Sequence of chain 1.D:
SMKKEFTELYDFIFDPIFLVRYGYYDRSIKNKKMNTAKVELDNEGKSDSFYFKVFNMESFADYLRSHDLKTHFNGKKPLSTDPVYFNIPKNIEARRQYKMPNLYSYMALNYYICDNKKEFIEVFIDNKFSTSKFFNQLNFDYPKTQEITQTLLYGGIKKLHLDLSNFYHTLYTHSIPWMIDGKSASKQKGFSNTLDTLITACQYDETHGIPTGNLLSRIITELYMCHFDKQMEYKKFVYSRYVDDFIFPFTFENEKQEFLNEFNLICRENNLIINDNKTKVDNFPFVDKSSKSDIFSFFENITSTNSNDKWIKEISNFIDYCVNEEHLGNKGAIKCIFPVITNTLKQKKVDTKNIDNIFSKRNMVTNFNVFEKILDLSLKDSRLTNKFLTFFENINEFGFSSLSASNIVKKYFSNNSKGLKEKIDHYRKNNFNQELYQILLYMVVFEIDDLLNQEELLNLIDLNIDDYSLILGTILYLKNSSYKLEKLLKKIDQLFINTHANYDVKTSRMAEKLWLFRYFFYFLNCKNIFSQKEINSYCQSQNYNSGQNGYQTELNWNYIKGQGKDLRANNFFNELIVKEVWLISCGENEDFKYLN

The small molecule below binds the protein below.
Small molecule (SMILES): C[C@H]1O[C@@H](n2ccc(N)nc2=O)C[C@@H]1O[P](=O)(O)OC[C@H]1O[C@@H](n2ccc(N)nc2=O)C[C@@H]1O.Nc1ccn([C@H]2C[C@H](O[P](=O)(O)OC[C@H]3O[C@@H](n4ccc(N)nc4=O)C[C@@H]3O[P](=O)(O)OC[C@H]3O[C@@H](N)C[C@@H]3O)[C@@H](CO[P](=O)(O)O[C@H]3C[C@H](n4ccc(N)nc4=O)O[C@@H]3CO[P](=O)(O)O[C@H]3C[C@H](n4ccc(N)nc4=O)O[C@@H]3CO[P](=O)(O)O[C@H]3C[C@H](n4ccc(N)nc4=O)O[C@@H]3CO)O2)c(=O)n1

Binding-site contacts:
Ligand atom C4 contacts residue TYR144 of chain 1.D at 3.5 Å (hydrophobic).
Ligand atom N4 contacts residue TYR144 of chain 1.D at 3.7 Å.
Ligand atom C6 contacts residue TYR144 of chain 1.D at 3.6 Å (hydrophobic).
Ligand atom C5' contacts residue PTR46 of chain 1.D at 1.7 Å.
Ligand atom OP1 contacts residue ASP143 of chain 1.D at 3.6 Å.
Ligand atom O2 contacts residue VAL345 of chain 1.D at 3.2 Å.
Ligand atom C4 contacts residue ASN348 of chain 1.D at 3.6 Å.
Ligand atom O3' contacts residue GLY337 of chain 1.D at 3.5 Å.
Ligand atom C4 contacts residue THR147 of chain 1.D at 3.7 Å.
Ligand atom O2 contacts residue TYR144 of chain 1.D at 3.5 Å.
Ligand atom C2 contacts residue TYR247 of chain 1.D at 3.6 Å (hydrophobic).
Ligand atom C5' contacts residue ASP250 of chain 1.D at 3.6 Å.
Ligand atom N4 contacts residue ASN348 of chain 1.D at 3.4 Å (h-bond).
Ligand atom N3 contacts residue THR147 of chain 1.D at 3.5 Å (h-bond).
Ligand atom O3' contacts residue ASP249 of chain 1.D at 3.0 Å (salt-bridge).
Ligand atom N3 contacts residue ASN348 of chain 1.D at 3.6 Å.
Ligand atom OP1 contacts residue LYS340 of chain 1.D at 3.3 Å (salt-bridge).
Ligand atom C5 contacts residue TYR144 of chain 1.D at 3.4 Å (hydrophobic).
Ligand atom C2 contacts residue TYR144 of chain 1.D at 3.4 Å (hydrophobic).
Ligand atom C2 contacts residue VAL345 of chain 1.D at 3.5 Å (hydrophobic).
Ligand atom O2 contacts residue ASN32 of chain 1.D at 3.4 Å.
Ligand atom C3' contacts residue MG1 of chain 1.Q at 3.4 Å.
Ligand atom C5 contacts residue PHE301 of chain 1.D at 3.5 Å (hydrophobic).
Ligand atom C4' contacts residue PTR46 of chain 1.D at 2.8 Å.
Ligand atom C6 contacts residue PHE301 of chain 1.D at 3.5 Å (hydrophobic).
Ligand atom N4 contacts residue ASN138 of chain 1.D at 3.2 Å (h-bond).
Ligand atom N3 contacts residue TYR144 of chain 1.D at 3.2 Å.
Ligand atom O2 contacts residue LYS297 of chain 1.D at 3.2 Å.
Ligand atom O4' contacts residue PTR46 of chain 1.D at 2.9 Å (h-bond).
Ligand atom O2 contacts residue ASN348 of chain 1.D at 3.1 Å (h-bond).
Ligand atom O3' contacts residue MG1 of chain 1.Q at 2.2 Å.
Ligand atom O2 contacts residue TYR247 of chain 1.D at 3.5 Å.
Ligand atom N3 contacts residue TYR247 of chain 1.D at 3.4 Å.
Ligand atom N3 contacts residue MET35 of chain 1.D at 3.7 Å.
Ligand atom OP1 contacts residue LYS315 of chain 1.B at 3.3 Å (salt-bridge).
Ligand atom OP1 contacts residue LYS392 of chain 1.D at 3.3 Å (salt-bridge).
Ligand atom N4 contacts residue THR147 of chain 1.D at 3.1 Å (h-bond).
Ligand atom N3 contacts residue LYS351 of chain 1.D at 3.5 Å (salt-bridge).
Ligand atom O4' contacts residue CYS341 of chain 1.D at 3.2 Å (h-bond).
Ligand atom C4 contacts residue TYR247 of chain 1.D at 3.7 Å (hydrophobic).

Sequence of chain 1.B:
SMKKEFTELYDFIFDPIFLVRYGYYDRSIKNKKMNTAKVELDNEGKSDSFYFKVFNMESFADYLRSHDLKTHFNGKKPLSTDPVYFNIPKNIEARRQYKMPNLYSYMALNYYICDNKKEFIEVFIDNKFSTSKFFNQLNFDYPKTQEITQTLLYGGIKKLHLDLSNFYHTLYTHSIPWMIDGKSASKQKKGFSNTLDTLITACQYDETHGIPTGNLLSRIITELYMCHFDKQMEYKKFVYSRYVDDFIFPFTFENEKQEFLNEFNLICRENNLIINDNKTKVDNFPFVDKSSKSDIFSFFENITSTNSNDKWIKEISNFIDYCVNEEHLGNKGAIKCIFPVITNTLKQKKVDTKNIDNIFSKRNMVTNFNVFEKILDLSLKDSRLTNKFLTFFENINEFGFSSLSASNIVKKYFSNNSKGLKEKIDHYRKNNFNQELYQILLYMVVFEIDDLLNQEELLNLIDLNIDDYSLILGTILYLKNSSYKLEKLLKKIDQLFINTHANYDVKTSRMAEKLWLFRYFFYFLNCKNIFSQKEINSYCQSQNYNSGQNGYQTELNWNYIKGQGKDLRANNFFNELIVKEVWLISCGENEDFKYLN